Sequence of chain 1.F:
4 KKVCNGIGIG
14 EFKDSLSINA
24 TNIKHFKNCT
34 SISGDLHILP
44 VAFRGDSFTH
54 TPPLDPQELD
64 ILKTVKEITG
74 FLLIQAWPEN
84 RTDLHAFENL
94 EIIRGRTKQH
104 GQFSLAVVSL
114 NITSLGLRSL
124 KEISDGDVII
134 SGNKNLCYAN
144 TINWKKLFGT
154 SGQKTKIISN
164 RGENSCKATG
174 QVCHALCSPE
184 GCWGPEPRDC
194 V

This protein binds this small molecule.
Small molecule (SMILES): CC(=O)N[C@@H]1[C@@H](O)[C@H](O)[C@@H](CO)O[C@H]1O

Binding-site contacts:
Ligand atom C5 contacts residue ASN25 of chain 1.F at 3.7 Å.
Ligand atom O7 contacts residue SER20 of chain 1.F at 3.4 Å (h-bond).
Ligand atom O3 contacts residue SER18 of chain 1.F at 3.8 Å.
Ligand atom O5 contacts residue ASN25 of chain 1.F at 2.7 Å (h-bond).
Ligand atom C6 contacts residue ASN25 of chain 1.F at 3.5 Å.
Ligand atom C8 contacts residue THR52 of chain 1.F at 3.4 Å.
Ligand atom C3 contacts residue THR54 of chain 1.F at 4.1 Å.
Ligand atom O5 contacts residue THR24 of chain 1.F at 4.0 Å.
Ligand atom N2 contacts residue THR54 of chain 1.F at 3.4 Å (h-bond).
Ligand atom C3 contacts residue SER18 of chain 1.F at 4.0 Å.
Ligand atom O4 contacts residue NAG1 of chain 1.P at 2.4 Å.
Ligand atom C3 contacts residue NAG1 of chain 1.P at 3.5 Å.
Ligand atom C7 contacts residue THR52 of chain 1.F at 3.7 Å.
Ligand atom C8 contacts residue VAL44 of chain 1.F at 3.8 Å (hydrophobic).
Ligand atom O7 contacts residue LEU19 of chain 1.F at 3.7 Å.
Ligand atom C4 contacts residue SER18 of chain 1.F at 3.8 Å.
Ligand atom O7 contacts residue SER18 of chain 1.F at 4.2 Å.
Ligand atom O3 contacts residue NAG1 of chain 1.P at 2.6 Å (h-bond).
Ligand atom C8 contacts residue ASN22 of chain 1.F at 4.2 Å.
Ligand atom C2 contacts residue ASN22 of chain 1.F at 3.3 Å.
Ligand atom O5 contacts residue ASN22 of chain 1.F at 2.8 Å (h-bond).
Ligand atom O7 contacts residue ASN22 of chain 1.F at 2.7 Å (h-bond).
Ligand atom C7 contacts residue ASN22 of chain 1.F at 3.2 Å.
Ligand atom N2 contacts residue ASN22 of chain 1.F at 3.5 Å (h-bond).
Ligand atom C5 contacts residue ASN22 of chain 1.F at 4.0 Å.
Ligand atom C5 contacts residue THR24 of chain 1.F at 3.8 Å.
Ligand atom O6 contacts residue NAG1 of chain 1.P at 3.1 Å.
Ligand atom O3 contacts residue ASP17 of chain 1.F at 4.0 Å.
Ligand atom C1 contacts residue ASN22 of chain 1.F at 2.4 Å.
Ligand atom C6 contacts residue PHE15 of chain 1.F at 4.2 Å (hydrophobic).
Ligand atom C1 contacts residue THR24 of chain 1.F at 4.1 Å.
Ligand atom C2 contacts residue SER18 of chain 1.F at 3.7 Å.
Ligand atom C4 contacts residue NAG1 of chain 1.P at 3.2 Å.
Ligand atom C8 contacts residue ASP49 of chain 1.F at 4.0 Å.
Ligand atom C1 contacts residue ASN25 of chain 1.F at 3.8 Å.
Ligand atom C2 contacts residue THR54 of chain 1.F at 4.0 Å.
Ligand atom O5 contacts residue SER18 of chain 1.F at 4.0 Å.
Ligand atom N2 contacts residue THR52 of chain 1.F at 3.1 Å (h-bond).
Ligand atom O3 contacts residue THR52 of chain 1.F at 4.2 Å.
Ligand atom C1 contacts residue THR54 of chain 1.F at 3.9 Å.